The protein below binds the small molecule below.
Small molecule (SMILES): OC[C@H]1O[C@@]2(CO[C@]3(CO)O[C@H](CO)[C@@H](O)[C@@H]3O2)[C@@H](O)[C@@H]1O

Binding-site contacts:
Ligand atom O contacts residue GLU210 of chain 1.F at 2.8 Å (salt-bridge).
Ligand atom C4 contacts residue ASP177 of chain 1.D at 3.7 Å.
Ligand atom O1 contacts residue GLN391 of chain 1.F at 2.8 Å (h-bond).
Ligand atom O5 contacts residue ASP177 of chain 1.D at 2.8 Å (salt-bridge).
Ligand atom C7 contacts residue ASP177 of chain 1.D at 3.3 Å.
Ligand atom O2 contacts residue ARG258 of chain 1.F at 3.0 Å (salt-bridge).
Ligand atom C9 contacts residue SER84 of chain 1.F at 3.6 Å.
Ligand atom C8 contacts residue ASP199 of chain 1.D at 3.8 Å.
Ligand atom O7 contacts residue ARG258 of chain 1.F at 2.9 Å (salt-bridge).
Ligand atom C3 contacts residue PRO257 of chain 1.F at 3.3 Å (hydrophobic).
Ligand atom C9 contacts residue TRP309 of chain 1.F at 3.6 Å (hydrophobic).
Ligand atom O8 contacts residue PRO257 of chain 1.F at 3.9 Å.
Ligand atom C11 contacts residue GLN222 of chain 1.D at 3.8 Å.
Ligand atom O9 contacts residue ASP199 of chain 1.D at 3.0 Å (salt-bridge).
Ligand atom C6 contacts residue PRO257 of chain 1.F at 3.5 Å (hydrophobic).
Ligand atom C2 contacts residue GLN391 of chain 1.F at 3.7 Å.
Ligand atom O6 contacts residue PHE207 of chain 1.F at 3.4 Å.
Ligand atom O5 contacts residue SER82 of chain 1.F at 3.4 Å.
Ligand atom O4 contacts residue PRO257 of chain 1.F at 2.6 Å (h-bond).
Ligand atom O7 contacts residue SER84 of chain 1.F at 2.8 Å (h-bond).
Ligand atom C11 contacts residue ASP199 of chain 1.D at 3.1 Å.
Ligand atom C contacts residue GLU210 of chain 1.F at 3.7 Å.
Ligand atom C10 contacts residue PRO257 of chain 1.F at 3.8 Å (hydrophobic).
Ligand atom C4 contacts residue GLU210 of chain 1.F at 3.9 Å.
Ligand atom O5 contacts residue PHE80 of chain 1.F at 3.8 Å.
Ligand atom O7 contacts residue TRP309 of chain 1.F at 3.5 Å.
Ligand atom O4 contacts residue ARG258 of chain 1.F at 3.8 Å.
Ligand atom C10 contacts residue GLN391 of chain 1.F at 3.3 Å.
Ligand atom C6 contacts residue ARG258 of chain 1.F at 3.6 Å.
Ligand atom O9 contacts residue ALA223 of chain 1.D at 3.5 Å.
Ligand atom O8 contacts residue PHE281 of chain 1.F at 3.5 Å.
Ligand atom C4 contacts residue PHE80 of chain 1.F at 3.8 Å (hydrophobic).
Ligand atom C7 contacts residue ASP199 of chain 1.D at 3.8 Å.
Ligand atom C5 contacts residue GLN391 of chain 1.F at 3.8 Å.
Ligand atom C9 contacts residue GLU210 of chain 1.F at 3.6 Å.
Ligand atom O2 contacts residue GLN391 of chain 1.F at 3.4 Å (h-bond).
Ligand atom O8 contacts residue GLN391 of chain 1.F at 3.1 Å (h-bond).
Ligand atom O6 contacts residue ASP177 of chain 1.D at 2.6 Å (salt-bridge).
Ligand atom O6 contacts residue ALA200 of chain 1.D at 3.4 Å.
Ligand atom C1 contacts residue GLU210 of chain 1.F at 3.4 Å.

Sequence of chain 1.F:
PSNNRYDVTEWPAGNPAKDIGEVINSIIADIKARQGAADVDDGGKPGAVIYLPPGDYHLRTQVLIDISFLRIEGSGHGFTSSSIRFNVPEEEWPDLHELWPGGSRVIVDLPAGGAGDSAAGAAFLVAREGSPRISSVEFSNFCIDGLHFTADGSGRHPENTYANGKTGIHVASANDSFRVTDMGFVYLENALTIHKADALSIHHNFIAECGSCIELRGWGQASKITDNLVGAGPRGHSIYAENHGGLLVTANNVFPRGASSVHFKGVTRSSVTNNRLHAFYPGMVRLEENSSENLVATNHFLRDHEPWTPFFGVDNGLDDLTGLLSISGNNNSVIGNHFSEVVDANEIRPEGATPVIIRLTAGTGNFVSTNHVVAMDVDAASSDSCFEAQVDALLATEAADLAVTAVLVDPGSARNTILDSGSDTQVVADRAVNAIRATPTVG

Sequence of chain 1.D:
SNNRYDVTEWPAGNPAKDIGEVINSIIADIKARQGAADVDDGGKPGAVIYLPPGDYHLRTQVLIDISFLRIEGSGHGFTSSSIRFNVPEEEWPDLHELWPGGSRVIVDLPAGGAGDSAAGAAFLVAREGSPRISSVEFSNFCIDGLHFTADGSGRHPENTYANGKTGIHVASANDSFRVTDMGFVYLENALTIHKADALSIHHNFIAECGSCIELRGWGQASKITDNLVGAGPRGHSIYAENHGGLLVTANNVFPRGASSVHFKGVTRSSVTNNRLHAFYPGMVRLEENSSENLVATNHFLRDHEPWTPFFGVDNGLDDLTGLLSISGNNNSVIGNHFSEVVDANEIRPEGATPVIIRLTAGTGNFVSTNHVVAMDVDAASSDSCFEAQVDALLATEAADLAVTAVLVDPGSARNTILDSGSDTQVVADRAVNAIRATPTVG